Binding-site contacts:
Ligand atom C31 contacts residue ALA150 of chain 28.A at 3.1 Å (hydrophobic).
Ligand atom O1 contacts residue TYR152 of chain 28.A at 3.9 Å.
Ligand atom C4 contacts residue MET224 of chain 28.A at 3.8 Å (hydrophobic).
Ligand atom C4B contacts residue LEU106 of chain 28.A at 4.0 Å (hydrophobic).
Ligand atom C4 contacts residue TYR152 of chain 28.A at 3.9 Å (hydrophobic).
Ligand atom C3C contacts residue TYR128 of chain 28.A at 3.9 Å (hydrophobic).
Ligand atom C5C contacts residue TYR128 of chain 28.A at 3.5 Å (hydrophobic).
Ligand atom C5B contacts residue LEU106 of chain 28.A at 3.8 Å (hydrophobic).
Ligand atom N2 contacts residue PHE186 of chain 28.A at 3.7 Å.
Ligand atom C6C contacts residue VAL191 of chain 28.A at 3.2 Å (hydrophobic).
Ligand atom C2C contacts residue TYR152 of chain 28.A at 4.0 Å (hydrophobic).
Ligand atom C7C contacts residue TYR128 of chain 28.A at 3.6 Å (hydrophobic).
Ligand atom C5 contacts residue TYR152 of chain 28.A at 3.8 Å (hydrophobic).
Ligand atom O1B contacts residue ILE104 of chain 28.A at 3.9 Å.
Ligand atom C4C contacts residue ILE104 of chain 28.A at 3.9 Å (hydrophobic).
Ligand atom C7C contacts residue TYR197 of chain 28.A at 3.8 Å (hydrophobic).
Ligand atom C1C contacts residue TYR152 of chain 28.A at 4.0 Å (hydrophobic).
Ligand atom CM1 contacts residue SER107 of chain 28.A at 3.9 Å.
Ligand atom O1 contacts residue PHE186 of chain 28.A at 3.5 Å.
Ligand atom O1 contacts residue ALA24 of chain 28.C at 3.6 Å.
Ligand atom C3 contacts residue PRO174 of chain 28.A at 3.8 Å (hydrophobic).
Ligand atom C3C contacts residue VAL188 of chain 28.A at 3.3 Å (hydrophobic).
Ligand atom C31 contacts residue SER175 of chain 28.A at 3.6 Å.
Ligand atom C3 contacts residue PHE186 of chain 28.A at 3.8 Å (hydrophobic).
Ligand atom N2 contacts residue PRO174 of chain 28.A at 3.9 Å.
Ligand atom C5B contacts residue TYR197 of chain 28.A at 3.8 Å (hydrophobic).
Ligand atom C5C contacts residue ILE104 of chain 28.A at 3.8 Å (hydrophobic).
Ligand atom C4A contacts residue ASN198 of chain 28.A at 3.9 Å.
Ligand atom C2C contacts residue VAL188 of chain 28.A at 3.2 Å (hydrophobic).
Ligand atom N2 contacts residue ALA24 of chain 28.C at 3.4 Å.
Ligand atom C6B contacts residue TYR197 of chain 28.A at 3.7 Å (hydrophobic).
Ligand atom C4C contacts residue TYR152 of chain 28.A at 3.8 Å (hydrophobic).
Ligand atom C7C contacts residue VAL191 of chain 28.A at 4.0 Å (hydrophobic).
Ligand atom C31 contacts residue VAL176 of chain 28.A at 3.3 Å (hydrophobic).
Ligand atom C4 contacts residue PHE186 of chain 28.A at 3.6 Å (hydrophobic).
Ligand atom O1B contacts residue TYR128 of chain 28.A at 3.9 Å.
Ligand atom O1 contacts residue VAL188 of chain 28.A at 3.8 Å.
Ligand atom C5 contacts residue PHE186 of chain 28.A at 3.5 Å (hydrophobic).
Ligand atom C31 contacts residue PRO174 of chain 28.A at 3.4 Å (hydrophobic).
Ligand atom C6B contacts residue LEU106 of chain 28.A at 4.0 Å (hydrophobic).

Sequence of chain 28.C:
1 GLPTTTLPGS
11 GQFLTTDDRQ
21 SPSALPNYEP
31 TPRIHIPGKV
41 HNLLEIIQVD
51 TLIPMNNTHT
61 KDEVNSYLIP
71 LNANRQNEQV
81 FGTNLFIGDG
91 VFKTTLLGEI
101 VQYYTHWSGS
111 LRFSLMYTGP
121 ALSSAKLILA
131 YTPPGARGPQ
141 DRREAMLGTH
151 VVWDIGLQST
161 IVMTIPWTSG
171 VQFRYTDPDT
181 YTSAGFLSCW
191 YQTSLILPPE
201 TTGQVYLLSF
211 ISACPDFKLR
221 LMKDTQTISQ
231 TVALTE

This small molecule binds to this protein.
Small molecule (SMILES): Cc1cc(CCCCCCCOc2ccc(C3=N[C@@H](C)CO3)cc2)on1

Sequence of chain 28.A:
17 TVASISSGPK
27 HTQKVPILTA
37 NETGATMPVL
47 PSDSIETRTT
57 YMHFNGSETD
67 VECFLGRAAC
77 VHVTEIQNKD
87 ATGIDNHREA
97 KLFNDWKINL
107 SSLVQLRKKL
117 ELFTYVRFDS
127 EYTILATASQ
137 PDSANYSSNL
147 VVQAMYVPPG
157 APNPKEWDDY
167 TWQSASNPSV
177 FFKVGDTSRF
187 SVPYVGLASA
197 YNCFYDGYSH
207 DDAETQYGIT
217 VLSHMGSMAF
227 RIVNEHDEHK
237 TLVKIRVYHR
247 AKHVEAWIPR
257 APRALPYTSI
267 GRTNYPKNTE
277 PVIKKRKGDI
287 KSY